A protein and the small-molecule ligand that binds it are described below.
Small molecule (SMILES): CC(=O)N[C@H]1[C@H](O[C@H]2[C@H](O)[C@@H](NC(C)=O)CO[C@@H]2CO)O[C@H](CO)[C@@H](O)[C@@H]1O

Binding-site contacts:
Ligand atom O7 contacts residue GLU92 of chain 1.C at 4.1 Å.
Ligand atom O7 contacts residue SER17 of chain 1.D at 2.7 Å (h-bond).
Ligand atom C7 contacts residue TYR59 of chain 1.A at 3.3 Å (hydrophobic).
Ligand atom C1 contacts residue ASN93 of chain 1.C at 1.4 Å.
Ligand atom C8 contacts residue SER17 of chain 1.D at 3.3 Å.
Ligand atom O3 contacts residue SER56 of chain 1.A at 3.4 Å.
Ligand atom C5 contacts residue ASN93 of chain 1.C at 3.6 Å.
Ligand atom N2 contacts residue THR57 of chain 1.A at 2.8 Å (h-bond).
Ligand atom C2 contacts residue THR57 of chain 1.A at 3.5 Å.
Ligand atom C2 contacts residue ASN93 of chain 1.C at 2.5 Å.
Ligand atom C7 contacts residue ASN93 of chain 1.C at 3.4 Å.
Ligand atom C4 contacts residue THR57 of chain 1.A at 3.6 Å.
Ligand atom O3 contacts residue THR57 of chain 1.A at 3.2 Å (h-bond).
Ligand atom O7 contacts residue TYR59 of chain 1.A at 2.9 Å (h-bond).
Ligand atom C5 contacts residue THR57 of chain 1.A at 3.9 Å.
Ligand atom C1 contacts residue GLU92 of chain 1.C at 4.1 Å.
Ligand atom C1 contacts residue THR57 of chain 1.A at 3.9 Å.
Ligand atom C8 contacts residue TYR58 of chain 1.A at 3.6 Å (hydrophobic).
Ligand atom C7 contacts residue SER17 of chain 1.D at 3.2 Å.
Ligand atom C8 contacts residue SER56 of chain 1.A at 4.1 Å.
Ligand atom C6 contacts residue GLY55 of chain 1.A at 3.2 Å.
Ligand atom O6 contacts residue GLY55 of chain 1.A at 4.1 Å.
Ligand atom O5 contacts residue ASN93 of chain 1.C at 2.3 Å (h-bond).
Ligand atom C7 contacts residue GLU92 of chain 1.C at 4.1 Å.
Ligand atom C8 contacts residue THR57 of chain 1.A at 3.9 Å.
Ligand atom O7 contacts residue THR57 of chain 1.A at 2.8 Å (h-bond).
Ligand atom C3 contacts residue ASN93 of chain 1.C at 3.8 Å.
Ligand atom C3 contacts residue THR57 of chain 1.A at 3.3 Å.
Ligand atom O3 contacts residue VAL68 of chain 1.A at 4.2 Å.
Ligand atom C8 contacts residue GLU92 of chain 1.C at 3.8 Å.
Ligand atom C8 contacts residue TYR59 of chain 1.A at 3.5 Å (hydrophobic).
Ligand atom N2 contacts residue TYR59 of chain 1.A at 4.2 Å.
Ligand atom O7 contacts residue ASN93 of chain 1.C at 3.2 Å (h-bond).
Ligand atom C4 contacts residue ASN93 of chain 1.C at 4.2 Å.
Ligand atom N2 contacts residue ASN93 of chain 1.C at 3.0 Å (h-bond).
Ligand atom N2 contacts residue GLU92 of chain 1.C at 4.0 Å.
Ligand atom C8 contacts residue VAL68 of chain 1.A at 3.9 Å (hydrophobic).
Ligand atom C7 contacts residue THR57 of chain 1.A at 3.8 Å.
Ligand atom O7 contacts residue GLY16 of chain 1.D at 3.3 Å (h-bond).
Ligand atom O4 contacts residue THR57 of chain 1.A at 3.0 Å (h-bond).

Sequence of chain 1.A:
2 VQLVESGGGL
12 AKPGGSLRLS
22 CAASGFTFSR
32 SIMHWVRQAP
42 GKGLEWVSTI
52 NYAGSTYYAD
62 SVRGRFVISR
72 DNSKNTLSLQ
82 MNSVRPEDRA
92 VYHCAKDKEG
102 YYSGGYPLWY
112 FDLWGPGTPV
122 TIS

Sequence of chain 1.D:
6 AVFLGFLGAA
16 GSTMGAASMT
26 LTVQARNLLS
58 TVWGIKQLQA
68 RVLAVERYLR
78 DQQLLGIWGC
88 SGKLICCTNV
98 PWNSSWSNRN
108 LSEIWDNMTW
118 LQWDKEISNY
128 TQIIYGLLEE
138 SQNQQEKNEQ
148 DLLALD

Sequence of chain 1.C:
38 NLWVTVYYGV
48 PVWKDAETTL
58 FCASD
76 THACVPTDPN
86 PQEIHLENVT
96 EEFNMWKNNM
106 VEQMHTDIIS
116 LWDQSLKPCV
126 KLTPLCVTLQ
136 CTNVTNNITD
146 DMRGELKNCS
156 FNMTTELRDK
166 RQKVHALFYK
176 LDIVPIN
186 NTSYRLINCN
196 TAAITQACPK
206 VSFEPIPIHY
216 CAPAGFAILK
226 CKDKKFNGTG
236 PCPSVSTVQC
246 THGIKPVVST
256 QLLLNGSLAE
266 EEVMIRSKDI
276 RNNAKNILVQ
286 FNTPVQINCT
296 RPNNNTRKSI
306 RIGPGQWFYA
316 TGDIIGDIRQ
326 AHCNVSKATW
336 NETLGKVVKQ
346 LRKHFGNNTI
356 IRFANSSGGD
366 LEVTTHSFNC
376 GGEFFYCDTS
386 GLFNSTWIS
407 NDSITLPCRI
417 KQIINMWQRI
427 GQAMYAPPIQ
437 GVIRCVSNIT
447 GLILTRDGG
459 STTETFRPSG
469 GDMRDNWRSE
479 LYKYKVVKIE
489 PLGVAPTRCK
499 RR